Sequence of chain 1.B:
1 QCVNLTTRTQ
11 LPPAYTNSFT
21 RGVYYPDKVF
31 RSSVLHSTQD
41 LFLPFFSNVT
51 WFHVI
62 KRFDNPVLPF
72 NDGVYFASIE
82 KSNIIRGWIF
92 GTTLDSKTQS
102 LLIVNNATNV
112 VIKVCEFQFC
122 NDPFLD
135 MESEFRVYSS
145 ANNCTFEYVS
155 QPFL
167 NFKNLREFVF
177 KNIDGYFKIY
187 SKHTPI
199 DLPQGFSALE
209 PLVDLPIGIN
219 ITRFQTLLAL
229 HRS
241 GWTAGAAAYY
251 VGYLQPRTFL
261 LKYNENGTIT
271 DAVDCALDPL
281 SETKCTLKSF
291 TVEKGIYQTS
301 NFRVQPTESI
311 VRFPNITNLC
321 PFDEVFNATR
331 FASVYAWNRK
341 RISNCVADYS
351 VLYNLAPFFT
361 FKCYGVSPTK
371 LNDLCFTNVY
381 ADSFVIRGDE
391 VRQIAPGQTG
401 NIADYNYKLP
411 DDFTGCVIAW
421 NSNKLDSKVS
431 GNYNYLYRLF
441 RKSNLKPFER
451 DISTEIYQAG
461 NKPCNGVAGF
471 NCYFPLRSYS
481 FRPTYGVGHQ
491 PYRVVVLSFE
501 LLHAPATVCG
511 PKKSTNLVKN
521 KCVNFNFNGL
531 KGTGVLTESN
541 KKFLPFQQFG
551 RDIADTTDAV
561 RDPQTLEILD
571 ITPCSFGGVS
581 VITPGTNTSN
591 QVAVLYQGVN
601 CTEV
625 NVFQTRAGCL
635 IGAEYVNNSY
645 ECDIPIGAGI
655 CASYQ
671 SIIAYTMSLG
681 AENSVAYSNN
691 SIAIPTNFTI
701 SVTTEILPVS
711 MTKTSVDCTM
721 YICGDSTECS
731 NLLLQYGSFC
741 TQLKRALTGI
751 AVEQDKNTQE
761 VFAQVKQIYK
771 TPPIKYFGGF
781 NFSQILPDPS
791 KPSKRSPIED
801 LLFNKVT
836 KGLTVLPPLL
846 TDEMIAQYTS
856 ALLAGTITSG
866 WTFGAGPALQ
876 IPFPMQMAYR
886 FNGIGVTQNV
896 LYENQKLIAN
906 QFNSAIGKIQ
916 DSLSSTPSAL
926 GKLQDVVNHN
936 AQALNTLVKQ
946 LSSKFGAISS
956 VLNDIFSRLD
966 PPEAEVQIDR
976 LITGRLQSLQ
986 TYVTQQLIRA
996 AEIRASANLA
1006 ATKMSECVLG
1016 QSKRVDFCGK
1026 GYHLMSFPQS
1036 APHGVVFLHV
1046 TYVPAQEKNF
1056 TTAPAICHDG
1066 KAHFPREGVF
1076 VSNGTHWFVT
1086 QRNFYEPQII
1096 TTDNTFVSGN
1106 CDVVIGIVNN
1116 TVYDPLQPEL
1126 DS

The small molecule below binds the protein below.
Small molecule (SMILES): CC(=O)N[C@@H]1[C@@H](O)[C@H](O)[C@@H](CO)O[C@H]1O

Binding-site contacts:
Ligand atom C1 contacts residue ASN689 of chain 1.B at 1.4 Å.
Ligand atom C7 contacts residue ASN689 of chain 1.B at 3.2 Å.
Ligand atom N2 contacts residue ASN689 of chain 1.B at 2.9 Å (h-bond).
Ligand atom C2 contacts residue ASN689 of chain 1.B at 2.5 Å.
Ligand atom O7 contacts residue ASN689 of chain 1.B at 3.2 Å (h-bond).
Ligand atom C8 contacts residue ASN689 of chain 1.B at 4.4 Å.
Ligand atom C5 contacts residue ASN689 of chain 1.B at 3.7 Å.
Ligand atom O5 contacts residue ASN689 of chain 1.B at 2.4 Å (h-bond).
Ligand atom C3 contacts residue ASN689 of chain 1.B at 3.8 Å.
Ligand atom C8 contacts residue GLY1111 of chain 1.B at 3.9 Å.
Ligand atom C4 contacts residue ASN689 of chain 1.B at 4.2 Å.